Binding-site contacts:
Ligand atom N3 contacts residue ARG55 of chain 60.B at 3.2 Å (salt-bridge).
Ligand atom N1 contacts residue ARG68 of chain 60.B at 3.9 Å.
Ligand atom O4 contacts residue TRP21 of chain 58.B at 3.4 Å.
Ligand atom O2 contacts residue TYR58 of chain 60.B at 3.6 Å.
Ligand atom C2' contacts residue THR17 of chain 58.B at 3.7 Å.
Ligand atom O2' contacts residue THR44 of chain 60.B at 3.9 Å.
Ligand atom OP1 contacts residue THR17 of chain 58.B at 3.7 Å.
Ligand atom O4' contacts residue ARG68 of chain 60.B at 3.0 Å (salt-bridge).
Ligand atom OP2 contacts residue THR17 of chain 58.B at 3.5 Å.
Ligand atom OP1 contacts residue MET15 of chain 58.B at 3.1 Å.
Ligand atom O2 contacts residue TRP21 of chain 58.B at 2.9 Å.
Ligand atom O2' contacts residue TYR19 of chain 57.B at 3.7 Å.
Ligand atom N6 contacts residue TYR58 of chain 60.B at 3.5 Å (h-bond).
Ligand atom C2 contacts residue ARG55 of chain 60.B at 3.1 Å.
Ligand atom N1 contacts residue ALA56 of chain 60.B at 3.2 Å (h-bond).
Ligand atom OP1 contacts residue TYR19 of chain 57.B at 3.6 Å (h-bond).
Ligand atom N1 contacts residue TRP21 of chain 58.B at 3.8 Å.
Ligand atom O2' contacts residue LEU41 of chain 60.B at 3.8 Å.
Ligand atom C6 contacts residue TYR58 of chain 60.B at 3.8 Å (hydrophobic).
Ligand atom C2 contacts residue TYR58 of chain 60.B at 3.8 Å (hydrophobic).
Ligand atom N3 contacts residue TRP21 of chain 58.B at 3.2 Å.
Ligand atom O3' contacts residue TYR19 of chain 57.B at 3.0 Å (h-bond).
Ligand atom C5' contacts residue ARG202 of chain 60.A at 3.9 Å.
Ligand atom N1 contacts residue TYR58 of chain 60.B at 3.5 Å.
Ligand atom C1' contacts residue TRP21 of chain 58.B at 3.9 Å (hydrophobic).
Ligand atom C4 contacts residue TRP21 of chain 58.B at 3.7 Å (hydrophobic).
Ligand atom C2 contacts residue TRP21 of chain 58.B at 3.2 Å (hydrophobic).
Ligand atom C2 contacts residue ALA56 of chain 60.B at 3.8 Å (hydrophobic).
Ligand atom OP2 contacts residue ARG202 of chain 60.A at 3.6 Å.
Ligand atom O2' contacts residue ARG55 of chain 60.B at 3.8 Å.
Ligand atom OP2 contacts residue ARG55 of chain 60.B at 2.9 Å (salt-bridge).
Ligand atom C1' contacts residue ARG68 of chain 60.B at 3.8 Å.
Ligand atom C4' contacts residue TYR19 of chain 57.B at 3.8 Å (hydrophobic).
Ligand atom O4' contacts residue ARG202 of chain 60.A at 3.9 Å.
Ligand atom O2' contacts residue CYS203 of chain 60.A at 3.3 Å (h-bond).
Ligand atom O2' contacts residue ARG55 of chain 60.B at 3.1 Å (salt-bridge).
Ligand atom O3' contacts residue CYS203 of chain 60.A at 4.0 Å.
Ligand atom P contacts residue THR17 of chain 58.B at 3.9 Å.
Ligand atom C2' contacts residue ARG55 of chain 60.B at 3.4 Å.
Ligand atom O2' contacts residue THR17 of chain 58.B at 2.8 Å.

Sequence of chain 60.A:
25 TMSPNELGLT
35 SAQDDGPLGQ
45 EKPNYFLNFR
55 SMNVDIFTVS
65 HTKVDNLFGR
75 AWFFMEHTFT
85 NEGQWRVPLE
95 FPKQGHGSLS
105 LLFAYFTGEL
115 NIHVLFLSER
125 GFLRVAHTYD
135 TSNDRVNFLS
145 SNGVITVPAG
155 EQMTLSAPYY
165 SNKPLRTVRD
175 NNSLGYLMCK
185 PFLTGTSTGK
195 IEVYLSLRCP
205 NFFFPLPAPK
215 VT

A protein and the small-molecule ligand that binds it are described below.
Small molecule (SMILES): Nc1ncnc2c1ncn2[C@@H]1O[C@H](CO)[C@@H](O[P](=O)(O)OC[C@H]2O[C@@H](n3ccc(=O)[nH]c3=O)[C@H](O)[C@@H]2O[P](=O)(O)OC[C@H]2O[C@@H](n3ccc(=O)[nH]c3=O)[C@H](O)[C@@H]2O[P](=O)(O)OC[C@H]2O[C@@H](n3ccc(=O)[nH]c3=O)[C@H](O)[C@@H]2O[P](=O)(O)OC[C@H]2O[C@@H](n3ccc(=O)[nH]c3=O)[C@H](O)[C@@H]2O[P](=O)(O)OC[C@H]2O[C@@H](n3ccc(=O)[nH]c3=O)[C@H](O)[C@@H]2O)[C@H]1O

Sequence of chain 57.B:
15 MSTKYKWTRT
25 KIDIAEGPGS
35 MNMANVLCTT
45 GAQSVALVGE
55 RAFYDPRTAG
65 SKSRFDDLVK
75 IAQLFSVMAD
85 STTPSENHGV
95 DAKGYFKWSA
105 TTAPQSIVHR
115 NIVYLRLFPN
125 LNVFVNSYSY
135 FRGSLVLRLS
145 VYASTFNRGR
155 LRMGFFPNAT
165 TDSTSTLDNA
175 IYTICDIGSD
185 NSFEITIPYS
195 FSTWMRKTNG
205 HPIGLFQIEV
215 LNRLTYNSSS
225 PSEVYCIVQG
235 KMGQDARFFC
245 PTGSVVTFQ

Sequence of chain 58.B:
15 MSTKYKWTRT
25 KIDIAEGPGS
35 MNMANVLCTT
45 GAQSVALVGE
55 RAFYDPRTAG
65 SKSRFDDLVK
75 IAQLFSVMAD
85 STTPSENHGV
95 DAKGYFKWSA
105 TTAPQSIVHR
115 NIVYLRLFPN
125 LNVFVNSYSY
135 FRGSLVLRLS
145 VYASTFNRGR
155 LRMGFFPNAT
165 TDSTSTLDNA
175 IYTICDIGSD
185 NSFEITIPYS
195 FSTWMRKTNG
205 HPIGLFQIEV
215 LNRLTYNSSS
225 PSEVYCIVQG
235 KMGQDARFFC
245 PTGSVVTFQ

Sequence of chain 60.B:
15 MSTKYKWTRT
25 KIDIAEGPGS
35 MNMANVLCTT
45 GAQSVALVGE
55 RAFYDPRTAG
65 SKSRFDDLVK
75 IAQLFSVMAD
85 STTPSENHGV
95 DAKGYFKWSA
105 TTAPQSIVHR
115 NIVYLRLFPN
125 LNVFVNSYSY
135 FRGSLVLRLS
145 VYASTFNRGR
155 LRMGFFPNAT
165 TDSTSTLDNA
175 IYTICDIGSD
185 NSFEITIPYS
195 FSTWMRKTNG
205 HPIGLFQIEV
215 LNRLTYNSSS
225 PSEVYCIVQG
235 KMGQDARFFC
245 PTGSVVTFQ